Binding-site contacts:
Ligand atom C5 contacts residue TYR319 of chain 1.A at 3.5 Å (hydrophobic).
Ligand atom C7 contacts residue VAL250 of chain 1.A at 3.8 Å (hydrophobic).
Ligand atom O6 contacts residue GLU318 of chain 1.A at 4.5 Å.
Ligand atom O5 contacts residue TYR319 of chain 1.A at 3.5 Å (h-bond).
Ligand atom O4 contacts residue GLY91 of chain 1.A at 3.6 Å.
Ligand atom O1 contacts residue LEU320 of chain 1.A at 4.2 Å.
Ligand atom O7 contacts residue VAL250 of chain 1.A at 3.6 Å.
Ligand atom O3 contacts residue GLY91 of chain 1.A at 3.9 Å.
Ligand atom O4 contacts residue ALA251 of chain 1.A at 4.0 Å.
Ligand atom O4 contacts residue ASN253 of chain 1.A at 3.8 Å.
Ligand atom C6 contacts residue PRO252 of chain 1.A at 3.6 Å (hydrophobic).
Ligand atom C4 contacts residue PRO252 of chain 1.A at 4.0 Å (hydrophobic).
Ligand atom C3 contacts residue VAL250 of chain 1.A at 4.0 Å (hydrophobic).
Ligand atom O4 contacts residue THR89 of chain 1.A at 4.0 Å.
Ligand atom O5 contacts residue PRO252 of chain 1.A at 4.4 Å.
Ligand atom C3 contacts residue ALA251 of chain 1.A at 4.5 Å (hydrophobic).
Ligand atom C1 contacts residue LEU320 of chain 1.A at 4.1 Å (hydrophobic).
Ligand atom O5 contacts residue GLY321 of chain 1.A at 4.4 Å.
Ligand atom O6 contacts residue TYR319 of chain 1.A at 2.8 Å (h-bond).
Ligand atom C3 contacts residue GLU90 of chain 1.A at 4.3 Å.
Ligand atom O7 contacts residue GLU90 of chain 1.A at 4.4 Å.
Ligand atom O5 contacts residue LEU320 of chain 1.A at 3.9 Å.
Ligand atom N2 contacts residue VAL250 of chain 1.A at 3.9 Å.
Ligand atom O1 contacts residue GLY321 of chain 1.A at 4.0 Å.
Ligand atom C5 contacts residue PRO252 of chain 1.A at 3.4 Å (hydrophobic).
Ligand atom C6 contacts residue TYR319 of chain 1.A at 2.6 Å (hydrophobic).
Ligand atom O4 contacts residue GLU90 of chain 1.A at 4.2 Å.
Ligand atom C3 contacts residue PRO252 of chain 1.A at 4.4 Å (hydrophobic).
Ligand atom C5 contacts residue LEU320 of chain 1.A at 4.4 Å (hydrophobic).
Ligand atom O3 contacts residue GLU90 of chain 1.A at 3.0 Å (salt-bridge).
Ligand atom O4 contacts residue PRO252 of chain 1.A at 3.3 Å.
Ligand atom O3 contacts residue VAL250 of chain 1.A at 3.5 Å.

Sequence of chain 1.A:
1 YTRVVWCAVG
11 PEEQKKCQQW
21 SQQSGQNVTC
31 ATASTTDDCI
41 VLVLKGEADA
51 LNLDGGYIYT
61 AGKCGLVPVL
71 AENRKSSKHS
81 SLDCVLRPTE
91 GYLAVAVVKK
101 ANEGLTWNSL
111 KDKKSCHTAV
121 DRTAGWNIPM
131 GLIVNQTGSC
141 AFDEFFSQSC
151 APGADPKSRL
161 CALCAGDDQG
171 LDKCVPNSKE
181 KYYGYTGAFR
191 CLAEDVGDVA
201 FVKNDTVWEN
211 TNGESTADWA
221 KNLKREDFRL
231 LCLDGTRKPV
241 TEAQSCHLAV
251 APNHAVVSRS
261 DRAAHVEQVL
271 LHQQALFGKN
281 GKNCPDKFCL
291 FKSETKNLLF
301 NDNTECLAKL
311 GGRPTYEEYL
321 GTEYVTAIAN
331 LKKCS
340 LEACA

A small-molecule ligand and the protein it binds are described below.
Small molecule (SMILES): CC(=O)N[C@@H]1[C@@H](O)[C@H](O)[C@@H](CO)O[C@H]1O